This protein binds this small molecule.
Small molecule (SMILES): CCCc1nn(C)c2c(=O)[nH]c(-c3cc(S(=O)(=O)N4CCN(C)CC4)ccc3OCC)nc12

Binding-site contacts:
Ligand atom C4 contacts residue GLN283 of chain 1.A at 3.5 Å.
Ligand atom C9 contacts residue PHE252 of chain 1.A at 4.0 Å (hydrophobic).
Ligand atom O27 contacts residue PHE286 of chain 1.A at 3.7 Å.
Ligand atom N28 contacts residue PHE286 of chain 1.A at 4.0 Å.
Ligand atom N22 contacts residue GLN283 of chain 1.A at 2.9 Å (h-bond).
Ligand atom C30 contacts residue PHE286 of chain 1.A at 3.9 Å (hydrophobic).
Ligand atom O27 contacts residue ILE234 of chain 1.A at 4.0 Å.
Ligand atom C5 contacts residue LEU270 of chain 1.A at 3.2 Å (hydrophobic).
Ligand atom O3 contacts residue GLN283 of chain 1.A at 3.2 Å (h-bond).
Ligand atom O27 contacts residue GLN283 of chain 1.A at 3.1 Å (h-bond).
Ligand atom N29 contacts residue LEU231 of chain 1.A at 4.0 Å.
Ligand atom C20 contacts residue PHE252 of chain 1.A at 3.9 Å (hydrophobic).
Ligand atom C31 contacts residue ALA233 of chain 1.A at 3.7 Å (hydrophobic).
Ligand atom C18 contacts residue LEU270 of chain 1.A at 3.4 Å (hydrophobic).
Ligand atom C21 contacts residue PHE286 of chain 1.A at 3.9 Å (hydrophobic).
Ligand atom O3 contacts residue PHE252 of chain 1.A at 3.4 Å.
Ligand atom C20 contacts residue ASN128 of chain 1.A at 4.0 Å.
Ligand atom C19 contacts residue LEU270 of chain 1.A at 3.8 Å (hydrophobic).
Ligand atom C9 contacts residue GLN283 of chain 1.A at 3.9 Å.
Ligand atom O3 contacts residue VAL248 of chain 1.A at 3.9 Å.
Ligand atom N26 contacts residue PHE286 of chain 1.A at 3.8 Å.
Ligand atom C24 contacts residue PHE286 of chain 1.A at 3.4 Å (hydrophobic).
Ligand atom C19 contacts residue SER129 of chain 1.A at 3.9 Å.
Ligand atom C34 contacts residue HIS79 of chain 1.A at 3.9 Å.
Ligand atom C1 contacts residue GLN283 of chain 1.A at 3.8 Å.
Ligand atom O12 contacts residue PHE286 of chain 1.A at 3.4 Å.
Ligand atom C8 contacts residue PHE286 of chain 1.A at 3.4 Å (hydrophobic).
Ligand atom C21 contacts residue GLN283 of chain 1.A at 3.9 Å.
Ligand atom C2 contacts residue GLN283 of chain 1.A at 3.1 Å.
Ligand atom C9 contacts residue PHE286 of chain 1.A at 4.0 Å (hydrophobic).
Ligand atom C25 contacts residue PHE286 of chain 1.A at 3.5 Å (hydrophobic).
Ligand atom C23 contacts residue PHE286 of chain 1.A at 3.3 Å (hydrophobic).
Ligand atom C4 contacts residue PHE252 of chain 1.A at 3.5 Å (hydrophobic).
Ligand atom C23 contacts residue GLN283 of chain 1.A at 3.8 Å.
Ligand atom C34 contacts residue ASN127 of chain 1.A at 3.4 Å.
Ligand atom N22 contacts residue PHE286 of chain 1.A at 3.5 Å.
Ligand atom C31 contacts residue TYR78 of chain 1.A at 3.9 Å (hydrophobic).
Ligand atom C5 contacts residue PHE252 of chain 1.A at 3.9 Å (hydrophobic).
Ligand atom C1 contacts residue ILE279 of chain 1.A at 3.8 Å (hydrophobic).
Ligand atom C6 contacts residue LEU270 of chain 1.A at 3.4 Å (hydrophobic).

Sequence of chain 1.A:
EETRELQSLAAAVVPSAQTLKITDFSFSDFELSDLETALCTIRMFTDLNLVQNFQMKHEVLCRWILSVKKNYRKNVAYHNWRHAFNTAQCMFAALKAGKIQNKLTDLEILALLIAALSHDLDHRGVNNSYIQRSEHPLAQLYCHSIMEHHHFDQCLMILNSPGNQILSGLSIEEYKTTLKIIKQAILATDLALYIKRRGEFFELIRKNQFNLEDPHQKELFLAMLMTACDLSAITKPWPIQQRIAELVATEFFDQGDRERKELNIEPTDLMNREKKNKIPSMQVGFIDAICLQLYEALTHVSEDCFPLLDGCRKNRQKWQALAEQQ